The small molecule below binds the protein below.
Small molecule (SMILES): CC(=O)N[C@@H]1[C@@H](O)[C@H](O)[C@@H](CO)O[C@H]1O

Binding-site contacts:
Ligand atom C6 contacts residue PRO124 of chain 1.A at 4.0 Å (hydrophobic).
Ligand atom C1 contacts residue HIS128 of chain 1.A at 4.3 Å.
Ligand atom O5 contacts residue ILE122 of chain 1.A at 4.1 Å.
Ligand atom O6 contacts residue ILE122 of chain 1.A at 4.3 Å.
Ligand atom O7 contacts residue ILE122 of chain 1.A at 3.7 Å.
Ligand atom C5 contacts residue HIS128 of chain 1.A at 4.4 Å.
Ligand atom O6 contacts residue HIS123 of chain 1.A at 4.4 Å.
Ligand atom O1 contacts residue HIS128 of chain 1.A at 4.0 Å.
Ligand atom O5 contacts residue HIS128 of chain 1.A at 3.5 Å.
Ligand atom C2 contacts residue ILE122 of chain 1.A at 4.4 Å (hydrophobic).
Ligand atom O6 contacts residue HIS128 of chain 1.A at 3.1 Å.
Ligand atom C6 contacts residue ILE122 of chain 1.A at 3.6 Å (hydrophobic).
Ligand atom O6 contacts residue PRO124 of chain 1.A at 3.3 Å.
Ligand atom C6 contacts residue HIS128 of chain 1.A at 4.1 Å.

Sequence of chain 1.A:
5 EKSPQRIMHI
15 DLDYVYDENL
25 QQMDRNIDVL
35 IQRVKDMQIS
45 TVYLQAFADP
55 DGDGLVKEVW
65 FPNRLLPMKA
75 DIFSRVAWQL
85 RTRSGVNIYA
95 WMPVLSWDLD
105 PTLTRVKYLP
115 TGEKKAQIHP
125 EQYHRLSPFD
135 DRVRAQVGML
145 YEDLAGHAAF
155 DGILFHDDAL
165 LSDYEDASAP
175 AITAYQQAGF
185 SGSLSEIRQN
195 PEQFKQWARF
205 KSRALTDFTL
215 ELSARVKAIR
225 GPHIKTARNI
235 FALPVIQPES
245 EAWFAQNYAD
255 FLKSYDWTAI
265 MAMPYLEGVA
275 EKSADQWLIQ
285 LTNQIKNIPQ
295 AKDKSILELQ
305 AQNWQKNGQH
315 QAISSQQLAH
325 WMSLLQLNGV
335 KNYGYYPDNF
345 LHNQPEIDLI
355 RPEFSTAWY